A protein and the small-molecule ligand that binds it are described below.
Small molecule (SMILES): CC(=O)N[C@@H]1[C@@H](O)[C@H](O)[C@@H](CO)O[C@H]1O

Binding-site contacts:
Ligand atom O5 contacts residue ASN85 of chain 1.L at 2.5 Å (h-bond).
Ligand atom C8 contacts residue ASN85 of chain 1.L at 3.8 Å.
Ligand atom C5 contacts residue ASN85 of chain 1.L at 3.7 Å.
Ligand atom N2 contacts residue ASN85 of chain 1.L at 2.6 Å (h-bond).
Ligand atom C7 contacts residue ASN85 of chain 1.L at 3.1 Å.
Ligand atom C5 contacts residue SER87 of chain 1.L at 4.2 Å.
Ligand atom C6 contacts residue SER87 of chain 1.L at 4.0 Å.
Ligand atom C1 contacts residue ASN85 of chain 1.L at 1.4 Å.
Ligand atom O7 contacts residue ASN85 of chain 1.L at 3.6 Å.
Ligand atom O5 contacts residue SER87 of chain 1.L at 4.0 Å.
Ligand atom C4 contacts residue ASN85 of chain 1.L at 4.3 Å.
Ligand atom C2 contacts residue ASN85 of chain 1.L at 2.4 Å.
Ligand atom C3 contacts residue ASN85 of chain 1.L at 3.8 Å.

Sequence of chain 1.L:
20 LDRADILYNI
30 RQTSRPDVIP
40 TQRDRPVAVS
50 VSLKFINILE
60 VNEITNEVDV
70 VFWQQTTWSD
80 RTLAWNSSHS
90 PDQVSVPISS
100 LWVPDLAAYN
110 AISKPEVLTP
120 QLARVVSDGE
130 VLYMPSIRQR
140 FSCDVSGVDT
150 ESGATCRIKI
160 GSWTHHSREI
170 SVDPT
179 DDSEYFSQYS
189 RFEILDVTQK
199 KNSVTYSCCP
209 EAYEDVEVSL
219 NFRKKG